Sequence of chain 1.A:
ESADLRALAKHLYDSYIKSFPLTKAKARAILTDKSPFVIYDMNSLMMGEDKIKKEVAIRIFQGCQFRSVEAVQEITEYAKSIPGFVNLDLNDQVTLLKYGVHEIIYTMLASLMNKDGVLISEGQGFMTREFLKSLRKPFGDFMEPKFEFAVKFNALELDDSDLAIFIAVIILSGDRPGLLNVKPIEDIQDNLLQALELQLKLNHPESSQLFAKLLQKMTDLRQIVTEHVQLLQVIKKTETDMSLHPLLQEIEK

The small molecule below binds the protein below.
Small molecule (SMILES): Cc1oc(-c2ccccc2)nc1CCC(=O)c1ccc(C=C2SC(=O)NC2=O)cc1

Binding-site contacts:
Ligand atom C19 contacts residue GLY82 of chain 1.A at 3.7 Å.
Ligand atom C03 contacts residue LEU128 of chain 1.A at 3.8 Å (hydrophobic).
Ligand atom C10 contacts residue MET127 of chain 1.A at 3.8 Å (hydrophobic).
Ligand atom C05 contacts residue LEU128 of chain 1.A at 3.8 Å (hydrophobic).
Ligand atom O26 contacts residue ARG78 of chain 1.A at 3.2 Å (salt-bridge).
Ligand atom C12 contacts residue LEU131 of chain 1.A at 3.4 Å (hydrophobic).
Ligand atom S30 contacts residue ILE139 of chain 1.A at 3.6 Å.
Ligand atom O16 contacts residue MET162 of chain 1.A at 3.7 Å.
Ligand atom C02 contacts residue LEU128 of chain 1.A at 3.8 Å (hydrophobic).
Ligand atom C01 contacts residue CYS83 of chain 1.A at 3.3 Å (hydrophobic).
Ligand atom C12 contacts residue ARG86 of chain 1.A at 3.8 Å.
Ligand atom C19 contacts residue CYS83 of chain 1.A at 4.0 Å (hydrophobic).
Ligand atom C05 contacts residue ARG86 of chain 1.A at 3.7 Å.
Ligand atom N04 contacts residue ARG86 of chain 1.A at 3.7 Å.
Ligand atom C11 contacts residue LEU131 of chain 1.A at 3.5 Å (hydrophobic).
Ligand atom C01 contacts residue SER87 of chain 1.A at 3.2 Å.
Ligand atom C09 contacts residue ARG86 of chain 1.A at 3.6 Å.
Ligand atom C10 contacts residue ARG86 of chain 1.A at 3.2 Å.
Ligand atom C21 contacts residue MET146 of chain 1.A at 4.0 Å (hydrophobic).
Ligand atom C07 contacts residue ARG86 of chain 1.A at 4.0 Å.
Ligand atom O06 contacts residue ILE124 of chain 1.A at 3.6 Å.
Ligand atom C09 contacts residue MET127 of chain 1.A at 4.0 Å (hydrophobic).
Ligand atom O16 contacts residue CYS83 of chain 1.A at 3.6 Å.
Ligand atom C22 contacts residue MET146 of chain 1.A at 3.8 Å (hydrophobic).
Ligand atom N04 contacts residue LEU128 of chain 1.A at 3.3 Å.
Ligand atom C18 contacts residue GLY82 of chain 1.A at 4.0 Å.
Ligand atom C08 contacts residue ALA90 of chain 1.A at 3.7 Å (hydrophobic).
Ligand atom C11 contacts residue ARG86 of chain 1.A at 3.4 Å.
Ligand atom C21 contacts residue ILE79 of chain 1.A at 3.9 Å (hydrophobic).
Ligand atom O29 contacts residue ILE47 of chain 1.A at 3.9 Å.
Ligand atom O29 contacts residue LEU53 of chain 1.A at 3.4 Å (h-bond).
Ligand atom C17 contacts residue ILE139 of chain 1.A at 3.5 Å (hydrophobic).
Ligand atom C13 contacts residue CYS83 of chain 1.A at 3.6 Å (hydrophobic).
Ligand atom C15 contacts residue ILE139 of chain 1.A at 3.4 Å (hydrophobic).
Ligand atom C13 contacts residue MET162 of chain 1.A at 4.0 Å (hydrophobic).
Ligand atom O26 contacts residue ILE79 of chain 1.A at 3.5 Å.
Ligand atom C23 contacts residue GLY82 of chain 1.A at 3.9 Å.
Ligand atom C18 contacts residue ILE139 of chain 1.A at 4.0 Å (hydrophobic).
Ligand atom C22 contacts residue ILE139 of chain 1.A at 3.8 Å (hydrophobic).
Ligand atom C09 contacts residue ALA90 of chain 1.A at 3.7 Å (hydrophobic).